Sequence of chain 26.F:
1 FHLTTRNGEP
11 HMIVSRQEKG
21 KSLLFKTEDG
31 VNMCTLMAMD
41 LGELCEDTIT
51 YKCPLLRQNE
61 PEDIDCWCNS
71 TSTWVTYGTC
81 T

Binding-site contacts:
Ligand atom O5 contacts residue THR48 of chain 26.F at 4.0 Å.
Ligand atom O3 contacts residue NAG1 of chain 26.Z at 2.4 Å (h-bond).
Ligand atom C6 contacts residue ASN75 of chain 26.E at 3.8 Å.
Ligand atom C5 contacts residue ASN75 of chain 26.E at 3.2 Å.
Ligand atom C2 contacts residue ASN75 of chain 26.E at 2.6 Å.
Ligand atom C8 contacts residue PHE98 of chain 26.E at 3.6 Å (hydrophobic).
Ligand atom C4 contacts residue ASN75 of chain 26.E at 4.0 Å.
Ligand atom C3 contacts residue ASN75 of chain 26.E at 3.5 Å.
Ligand atom C2 contacts residue NAG1 of chain 26.Z at 4.1 Å.
Ligand atom O6 contacts residue NAG1 of chain 26.Z at 4.1 Å.
Ligand atom O6 contacts residue THR48 of chain 26.F at 4.0 Å.
Ligand atom O7 contacts residue ASN75 of chain 26.E at 3.2 Å (h-bond).
Ligand atom C7 contacts residue ASN75 of chain 26.E at 2.8 Å.
Ligand atom C7 contacts residue MET126 of chain 26.E at 3.8 Å (hydrophobic).
Ligand atom O6 contacts residue CYS45 of chain 26.F at 3.4 Å (h-bond).
Ligand atom C3 contacts residue NAG1 of chain 26.Z at 3.3 Å.
Ligand atom O6 contacts residue GLU46 of chain 26.F at 3.8 Å.
Ligand atom O7 contacts residue MET126 of chain 26.E at 3.1 Å.
Ligand atom O4 contacts residue NAG1 of chain 26.Z at 1.6 Å.
Ligand atom C1 contacts residue ASN75 of chain 26.E at 1.3 Å.
Ligand atom C8 contacts residue ASN75 of chain 26.E at 3.0 Å.
Ligand atom C6 contacts residue CYS45 of chain 26.F at 4.4 Å (hydrophobic).
Ligand atom C5 contacts residue NAG1 of chain 26.Z at 3.7 Å.
Ligand atom N2 contacts residue ASN75 of chain 26.E at 3.0 Å (h-bond).
Ligand atom C4 contacts residue NAG1 of chain 26.Z at 2.9 Å.
Ligand atom C6 contacts residue NAG1 of chain 26.Z at 3.4 Å.
Ligand atom C6 contacts residue THR48 of chain 26.F at 4.4 Å.
Ligand atom C8 contacts residue MET126 of chain 26.E at 3.7 Å (hydrophobic).
Ligand atom O6 contacts residue ASN75 of chain 26.E at 3.8 Å.
Ligand atom O5 contacts residue ASN75 of chain 26.E at 2.1 Å (h-bond).

Sequence of chain 26.E:
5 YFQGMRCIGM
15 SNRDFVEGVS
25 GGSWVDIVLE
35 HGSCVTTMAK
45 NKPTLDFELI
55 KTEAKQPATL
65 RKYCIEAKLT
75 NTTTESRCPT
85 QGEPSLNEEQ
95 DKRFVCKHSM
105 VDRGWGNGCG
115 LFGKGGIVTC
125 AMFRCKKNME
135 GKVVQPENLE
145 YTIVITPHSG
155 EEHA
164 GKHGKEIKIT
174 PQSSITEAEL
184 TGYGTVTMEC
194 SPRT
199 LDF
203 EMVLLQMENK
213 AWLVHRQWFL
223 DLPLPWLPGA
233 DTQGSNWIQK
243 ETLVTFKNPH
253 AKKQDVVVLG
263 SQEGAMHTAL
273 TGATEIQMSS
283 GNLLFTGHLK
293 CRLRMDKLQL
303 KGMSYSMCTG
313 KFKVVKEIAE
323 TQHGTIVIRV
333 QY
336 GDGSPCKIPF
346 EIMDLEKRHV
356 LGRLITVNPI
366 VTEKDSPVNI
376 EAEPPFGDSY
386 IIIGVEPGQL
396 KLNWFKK

A protein and the small-molecule ligand that binds it are described below.
Small molecule (SMILES): CC(=O)N[C@@H]1[C@@H](O)[C@H](O)[C@@H](CO)O[C@H]1O